Sequence of chain 1.C:
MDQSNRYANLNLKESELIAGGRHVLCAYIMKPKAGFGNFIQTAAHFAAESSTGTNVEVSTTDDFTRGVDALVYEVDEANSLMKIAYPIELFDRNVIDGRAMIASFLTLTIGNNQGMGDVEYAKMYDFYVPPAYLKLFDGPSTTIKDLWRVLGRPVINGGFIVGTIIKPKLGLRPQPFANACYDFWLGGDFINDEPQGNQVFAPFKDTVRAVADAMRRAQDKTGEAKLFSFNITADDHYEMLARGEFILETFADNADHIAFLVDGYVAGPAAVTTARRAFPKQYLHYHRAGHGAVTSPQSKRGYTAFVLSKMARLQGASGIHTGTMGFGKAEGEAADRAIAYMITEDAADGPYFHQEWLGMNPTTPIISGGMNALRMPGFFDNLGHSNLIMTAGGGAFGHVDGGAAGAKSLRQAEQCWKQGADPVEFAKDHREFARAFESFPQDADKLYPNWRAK

Binding-site contacts:
Ligand atom O7 contacts residue ASN132 of chain 1.C at 3.5 Å (h-bond).
Ligand atom O2 contacts residue MG1 of chain 1.N at 2.2 Å.
Ligand atom O5P contacts residue HIS342 of chain 1.D at 2.8 Å (h-bond).
Ligand atom O3P contacts residue LYS350 of chain 1.D at 2.5 Å (salt-bridge).
Ligand atom O6 contacts residue ASP214 of chain 1.D at 3.1 Å (salt-bridge).
Ligand atom O1P contacts residue LYS187 of chain 1.D at 3.4 Å.
Ligand atom O3 contacts residue MG1 of chain 1.N at 2.1 Å.
Ligand atom O3 contacts residue ASN132 of chain 1.C at 3.3 Å (h-bond).
Ligand atom O3P contacts residue THR74 of chain 1.C at 3.3 Å (h-bond).
Ligand atom O7 contacts residue LYS350 of chain 1.D at 3.0 Å (salt-bridge).
Ligand atom O3 contacts residue GLU215 of chain 1.D at 3.0 Å (salt-bridge).
Ligand atom O4P contacts residue ARG309 of chain 1.D at 3.0 Å (salt-bridge).
Ligand atom C2 contacts residue MG1 of chain 1.N at 2.8 Å.
Ligand atom O7 contacts residue GLU69 of chain 1.C at 3.5 Å (salt-bridge).
Ligand atom O4 contacts residue SER389 of chain 1.D at 2.9 Å (h-bond).
Ligand atom O1P contacts residue GLY415 of chain 1.D at 2.6 Å (h-bond).
Ligand atom O1 contacts residue LYS350 of chain 1.D at 3.5 Å (salt-bridge).
Ligand atom O3P contacts residue GLY391 of chain 1.D at 2.8 Å (h-bond).
Ligand atom O6 contacts residue MG1 of chain 1.N at 2.3 Å.
Ligand atom C contacts residue MG1 of chain 1.N at 2.9 Å.
Ligand atom O1P contacts residue GLY414 of chain 1.D at 3.4 Å.
Ligand atom O2 contacts residue KCX212 of chain 1.D at 3.1 Å (h-bond).
Ligand atom O6 contacts residue LYS187 of chain 1.D at 3.3 Å (salt-bridge).
Ligand atom O1P contacts residue THR74 of chain 1.C at 2.9 Å (h-bond).
Ligand atom C contacts residue ASN132 of chain 1.C at 3.2 Å.
Ligand atom C3 contacts residue KCX212 of chain 1.D at 3.0 Å.
Ligand atom O6P contacts residue ARG309 of chain 1.D at 3.0 Å (salt-bridge).
Ligand atom O3 contacts residue KCX212 of chain 1.D at 2.6 Å (h-bond).
Ligand atom O4 contacts residue GLY390 of chain 1.D at 3.0 Å (h-bond).
Ligand atom O2P contacts residue GLY414 of chain 1.D at 2.8 Å (h-bond).
Ligand atom O6 contacts residue GLU215 of chain 1.D at 3.1 Å (salt-bridge).
Ligand atom C contacts residue LYS187 of chain 1.D at 3.4 Å.
Ligand atom O3 contacts residue HIS308 of chain 1.D at 2.9 Å (h-bond).
Ligand atom O2 contacts residue LYS187 of chain 1.D at 3.0 Å (salt-bridge).
Ligand atom O5P contacts residue SER389 of chain 1.D at 3.3 Å (h-bond).
Ligand atom O1 contacts residue LYS187 of chain 1.D at 3.1 Å (salt-bridge).
Ligand atom O2 contacts residue ILE185 of chain 1.D at 3.4 Å.
Ligand atom C3 contacts residue MG1 of chain 1.N at 3.0 Å.
Ligand atom O6 contacts residue ASN132 of chain 1.C at 2.8 Å (h-bond).
Ligand atom O6 contacts residue LYS189 of chain 1.D at 2.7 Å (salt-bridge).

Sequence of chain 1.D:
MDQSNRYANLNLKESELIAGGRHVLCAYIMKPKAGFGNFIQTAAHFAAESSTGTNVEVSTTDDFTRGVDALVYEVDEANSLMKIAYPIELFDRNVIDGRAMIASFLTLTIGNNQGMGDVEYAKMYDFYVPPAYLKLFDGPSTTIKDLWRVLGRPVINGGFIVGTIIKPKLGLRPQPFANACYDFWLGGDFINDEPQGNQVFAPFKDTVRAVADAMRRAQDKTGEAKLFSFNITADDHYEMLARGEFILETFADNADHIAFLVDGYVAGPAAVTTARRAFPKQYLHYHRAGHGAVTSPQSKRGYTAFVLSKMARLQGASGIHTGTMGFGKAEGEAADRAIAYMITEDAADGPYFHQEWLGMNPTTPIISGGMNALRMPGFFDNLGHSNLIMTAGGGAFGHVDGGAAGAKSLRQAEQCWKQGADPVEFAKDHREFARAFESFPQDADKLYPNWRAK

A small-molecule ligand and the protein it binds are described below.
Small molecule (SMILES): O=C(O)[C@@](O)(COP(=O)(O)O)[C@H](O)[C@H](O)COP(=O)(O)O